Binding-site contacts:
Ligand atom CA contacts residue GLN181 of chain 1.A at 3.3 Å.
Ligand atom N contacts residue GLN181 of chain 1.A at 3.3 Å.
Ligand atom O contacts residue GLN181 of chain 1.A at 3.9 Å.
Ligand atom C contacts residue GLN181 of chain 1.A at 3.9 Å.

A small-molecule ligand and the protein it binds are described below.
Small molecule (SMILES): C[C@H](N)C(=O)O

Sequence of chain 1.A:
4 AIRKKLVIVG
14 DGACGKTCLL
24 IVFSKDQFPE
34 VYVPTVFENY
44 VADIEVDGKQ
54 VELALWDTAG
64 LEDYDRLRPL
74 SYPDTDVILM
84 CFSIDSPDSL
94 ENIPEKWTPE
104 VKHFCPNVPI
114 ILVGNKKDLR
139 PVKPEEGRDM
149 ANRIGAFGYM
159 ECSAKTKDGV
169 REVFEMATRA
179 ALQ